Sequence of chain 8.A:
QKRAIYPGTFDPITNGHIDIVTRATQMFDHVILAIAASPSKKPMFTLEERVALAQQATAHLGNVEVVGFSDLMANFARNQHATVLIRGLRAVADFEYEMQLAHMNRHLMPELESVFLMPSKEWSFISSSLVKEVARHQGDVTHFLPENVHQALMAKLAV

The small molecule below binds the protein below.
Small molecule (SMILES): Cc1nc2cccc(O)c2[nH]1

Sequence of chain 11.A:
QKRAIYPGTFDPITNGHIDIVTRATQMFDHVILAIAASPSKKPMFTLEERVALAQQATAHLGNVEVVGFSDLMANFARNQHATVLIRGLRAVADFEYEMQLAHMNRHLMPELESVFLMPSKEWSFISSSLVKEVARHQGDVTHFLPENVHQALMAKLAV

Binding-site contacts:
Ligand atom C9 contacts residue MET74 of chain 8.A at 3.9 Å (hydrophobic).
Ligand atom C4 contacts residue MET74 of chain 8.A at 3.6 Å (hydrophobic).
Ligand atom N8 contacts residue GLU134 of chain 11.A at 2.9 Å (salt-bridge).
Ligand atom C3 contacts residue LEU131 of chain 11.A at 4.1 Å (hydrophobic).
Ligand atom C6 contacts residue MET74 of chain 8.A at 3.4 Å (hydrophobic).
Ligand atom C9 contacts residue GLU134 of chain 11.A at 3.8 Å.
Ligand atom C1 contacts residue VAL135 of chain 11.A at 4.3 Å (hydrophobic).
Ligand atom N10 contacts residue LEU73 of chain 8.A at 3.3 Å.
Ligand atom C11 contacts residue MET74 of chain 8.A at 4.1 Å (hydrophobic).
Ligand atom C4 contacts residue ALA75 of chain 8.A at 4.4 Å (hydrophobic).
Ligand atom C3 contacts residue LEU73 of chain 8.A at 4.4 Å (hydrophobic).
Ligand atom C11 contacts residue LEU73 of chain 8.A at 4.2 Å (hydrophobic).
Ligand atom C1 contacts residue MET74 of chain 8.A at 4.3 Å (hydrophobic).
Ligand atom C7 contacts residue MET74 of chain 8.A at 4.0 Å (hydrophobic).
Ligand atom C2 contacts residue LEU131 of chain 11.A at 4.1 Å (hydrophobic).
Ligand atom C7 contacts residue GLU134 of chain 11.A at 4.0 Å.
Ligand atom C11 contacts residue HIS138 of chain 11.A at 4.1 Å.
Ligand atom C2 contacts residue VAL135 of chain 11.A at 3.6 Å (hydrophobic).
Ligand atom N10 contacts residue MET74 of chain 8.A at 2.9 Å (h-bond).
Ligand atom C3 contacts residue GLU134 of chain 11.A at 4.0 Å.
Ligand atom C11 contacts residue GLU134 of chain 11.A at 3.9 Å.
Ligand atom O5 contacts residue ALA75 of chain 8.A at 3.1 Å (h-bond).
Ligand atom C4 contacts residue LEU73 of chain 8.A at 3.6 Å (hydrophobic).
Ligand atom O5 contacts residue MET74 of chain 8.A at 3.3 Å.
Ligand atom N8 contacts residue MET74 of chain 8.A at 4.4 Å.
Ligand atom N8 contacts residue LEU73 of chain 8.A at 4.1 Å.
Ligand atom C1 contacts residue ASN106 of chain 8.A at 3.2 Å.
Ligand atom C1 contacts residue LEU109 of chain 8.A at 4.2 Å (hydrophobic).
Ligand atom C7 contacts residue LEU73 of chain 8.A at 3.8 Å (hydrophobic).
Ligand atom C2 contacts residue MET105 of chain 8.A at 4.0 Å (hydrophobic).
Ligand atom C3 contacts residue VAL135 of chain 11.A at 3.9 Å (hydrophobic).
Ligand atom C6 contacts residue LEU73 of chain 8.A at 3.3 Å (hydrophobic).
Ligand atom O5 contacts residue LEU73 of chain 8.A at 3.6 Å.
Ligand atom C4 contacts residue ASN106 of chain 8.A at 3.2 Å.
Ligand atom C9 contacts residue LEU73 of chain 8.A at 3.8 Å (hydrophobic).
Ligand atom O5 contacts residue ASN106 of chain 8.A at 2.5 Å (h-bond).
Ligand atom C1 contacts residue MET105 of chain 8.A at 4.1 Å (hydrophobic).
Ligand atom C1 contacts residue LEU73 of chain 8.A at 4.2 Å (hydrophobic).
Ligand atom C2 contacts residue LEU102 of chain 8.A at 4.3 Å (hydrophobic).
Ligand atom C11 contacts residue ASP72 of chain 8.A at 4.0 Å.